Sequence of chain 1.B:
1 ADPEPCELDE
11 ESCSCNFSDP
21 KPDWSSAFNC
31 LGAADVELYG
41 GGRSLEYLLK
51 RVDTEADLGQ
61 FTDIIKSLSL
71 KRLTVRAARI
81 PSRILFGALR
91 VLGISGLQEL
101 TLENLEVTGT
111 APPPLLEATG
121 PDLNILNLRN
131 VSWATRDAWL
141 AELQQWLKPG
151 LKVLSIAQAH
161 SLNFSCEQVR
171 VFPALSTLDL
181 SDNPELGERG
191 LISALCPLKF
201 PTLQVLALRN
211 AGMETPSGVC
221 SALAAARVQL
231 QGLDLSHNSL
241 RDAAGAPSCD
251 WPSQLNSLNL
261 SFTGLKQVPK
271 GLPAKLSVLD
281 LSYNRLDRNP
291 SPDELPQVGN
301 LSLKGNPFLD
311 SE

Binding-site contacts:
Ligand atom C7 contacts residue ASN104 of chain 1.B at 4.0 Å.
Ligand atom C5 contacts residue GLY42 of chain 1.B at 4.5 Å.
Ligand atom C6 contacts residue ASN104 of chain 1.B at 3.8 Å.
Ligand atom N2 contacts residue ASN104 of chain 1.B at 4.2 Å.
Ligand atom C2 contacts residue ASN104 of chain 1.B at 3.9 Å.
Ligand atom C8 contacts residue ASN130 of chain 1.B at 4.5 Å.
Ligand atom C3 contacts residue ASN130 of chain 1.B at 3.8 Å.
Ligand atom O7 contacts residue ASN130 of chain 1.B at 3.9 Å.
Ligand atom O5 contacts residue LEU105 of chain 1.B at 4.2 Å.
Ligand atom C8 contacts residue GLU106 of chain 1.B at 3.9 Å.
Ligand atom O6 contacts residue LEU105 of chain 1.B at 3.2 Å (h-bond).
Ligand atom O6 contacts residue GLY42 of chain 1.B at 3.7 Å.
Ligand atom C2 contacts residue ASN130 of chain 1.B at 2.4 Å.
Ligand atom O5 contacts residue ASN104 of chain 1.B at 3.5 Å.
Ligand atom C5 contacts residue ASN130 of chain 1.B at 3.7 Å.
Ligand atom C8 contacts residue GLN158 of chain 1.B at 4.5 Å.
Ligand atom N2 contacts residue ASN130 of chain 1.B at 2.8 Å (h-bond).
Ligand atom C7 contacts residue ASN130 of chain 1.B at 3.5 Å.
Ligand atom C7 contacts residue GLU106 of chain 1.B at 4.3 Å.
Ligand atom C6 contacts residue LEU105 of chain 1.B at 4.2 Å (hydrophobic).
Ligand atom O6 contacts residue ASN104 of chain 1.B at 4.1 Å.
Ligand atom O7 contacts residue ASN104 of chain 1.B at 3.5 Å (h-bond).
Ligand atom C1 contacts residue ASN130 of chain 1.B at 1.4 Å.
Ligand atom O4 contacts residue GLY42 of chain 1.B at 4.2 Å.
Ligand atom O6 contacts residue GLY41 of chain 1.B at 3.5 Å (h-bond).
Ligand atom O6 contacts residue GLU106 of chain 1.B at 3.3 Å.
Ligand atom O5 contacts residue ASN130 of chain 1.B at 2.4 Å (h-bond).
Ligand atom N2 contacts residue GLU106 of chain 1.B at 3.8 Å.
Ligand atom C4 contacts residue ASN130 of chain 1.B at 4.2 Å.
Ligand atom C1 contacts residue ASN104 of chain 1.B at 3.8 Å.

A small-molecule ligand and the protein it binds are described below.
Small molecule (SMILES): CC(=O)N[C@H]1[C@H](O[C@H]2[C@H](O)[C@@H](NC(C)=O)CO[C@@H]2CO)O[C@H](CO)[C@@H](O)[C@@H]1O